Sequence of chain 6.A:
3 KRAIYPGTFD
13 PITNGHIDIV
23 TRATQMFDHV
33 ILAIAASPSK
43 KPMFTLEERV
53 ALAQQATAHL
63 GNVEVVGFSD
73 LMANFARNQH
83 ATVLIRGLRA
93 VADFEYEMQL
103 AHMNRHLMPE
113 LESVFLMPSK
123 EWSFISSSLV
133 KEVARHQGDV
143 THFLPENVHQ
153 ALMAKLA

Sequence of chain 12.A:
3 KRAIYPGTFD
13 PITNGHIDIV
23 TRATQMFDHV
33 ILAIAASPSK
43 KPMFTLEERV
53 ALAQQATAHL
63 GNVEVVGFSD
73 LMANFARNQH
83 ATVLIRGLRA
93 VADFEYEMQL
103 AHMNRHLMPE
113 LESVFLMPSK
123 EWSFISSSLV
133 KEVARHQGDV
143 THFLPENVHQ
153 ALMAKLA

The small molecule below binds the protein below.
Small molecule (SMILES): CC(C)(CO)[C@@H](O)C(=O)NCCc1nc2cccc(O)c2[nH]1

Binding-site contacts:
Ligand atom C19 contacts residue ALA37 of chain 6.A at 3.5 Å (hydrophobic).
Ligand atom O13 contacts residue MET74 of chain 6.A at 3.3 Å.
Ligand atom C9 contacts residue LEU73 of chain 6.A at 3.7 Å (hydrophobic).
Ligand atom C6 contacts residue LEU131 of chain 12.A at 3.9 Å (hydrophobic).
Ligand atom C14 contacts residue GLU134 of chain 12.A at 3.9 Å.
Ligand atom O13 contacts residue ASN106 of chain 6.A at 2.7 Å (h-bond).
Ligand atom C3 contacts residue ASP72 of chain 6.A at 3.9 Å.
Ligand atom C9 contacts residue MET74 of chain 6.A at 3.7 Å (hydrophobic).
Ligand atom C2 contacts residue ASP72 of chain 6.A at 3.7 Å.
Ligand atom C7 contacts residue LEU102 of chain 6.A at 3.6 Å (hydrophobic).
Ligand atom C6 contacts residue MET105 of chain 6.A at 3.8 Å (hydrophobic).
Ligand atom C20 contacts residue ARG88 of chain 6.A at 3.6 Å.
Ligand atom N12 contacts residue GLU134 of chain 12.A at 2.8 Å (salt-bridge).
Ligand atom O22 contacts residue ARG88 of chain 6.A at 2.9 Å (salt-bridge).
Ligand atom O17 contacts residue GLU134 of chain 12.A at 3.0 Å (salt-bridge).
Ligand atom C19 contacts residue GLY9 of chain 6.A at 3.7 Å.
Ligand atom C21 contacts residue ARG88 of chain 6.A at 3.5 Å.
Ligand atom C5 contacts residue MET105 of chain 6.A at 3.7 Å (hydrophobic).
Ligand atom C10 contacts residue ASN106 of chain 6.A at 3.3 Å.
Ligand atom C8 contacts residue GLU134 of chain 12.A at 3.6 Å.
Ligand atom O22 contacts residue TYR98 of chain 6.A at 3.9 Å.
Ligand atom N11 contacts residue LEU73 of chain 6.A at 3.6 Å.
Ligand atom C5 contacts residue ASN106 of chain 6.A at 3.4 Å.
Ligand atom C16 contacts residue GLU134 of chain 12.A at 3.8 Å.
Ligand atom C10 contacts residue LEU73 of chain 6.A at 3.6 Å (hydrophobic).
Ligand atom C1 contacts residue GLU134 of chain 12.A at 3.9 Å.
Ligand atom O15 contacts residue MET74 of chain 6.A at 3.3 Å.
Ligand atom O13 contacts residue LEU73 of chain 6.A at 3.4 Å.
Ligand atom N4 contacts residue GLU134 of chain 12.A at 3.9 Å.
Ligand atom C7 contacts residue GLU134 of chain 12.A at 3.8 Å.
Ligand atom N11 contacts residue MET74 of chain 6.A at 2.9 Å (h-bond).
Ligand atom O13 contacts residue ALA75 of chain 6.A at 3.1 Å (h-bond).
Ligand atom O22 contacts residue LEU102 of chain 6.A at 3.3 Å.
Ligand atom C3 contacts residue PHE70 of chain 6.A at 3.9 Å (hydrophobic).
Ligand atom C1 contacts residue MET74 of chain 6.A at 3.8 Å (hydrophobic).
Ligand atom O13 contacts residue LEU109 of chain 6.A at 3.8 Å.
Ligand atom C6 contacts residue VAL135 of chain 12.A at 3.7 Å (hydrophobic).
Ligand atom C2 contacts residue HIS138 of chain 12.A at 3.4 Å.
Ligand atom C6 contacts residue LEU102 of chain 6.A at 3.7 Å (hydrophobic).
Ligand atom C10 contacts residue MET74 of chain 6.A at 3.8 Å (hydrophobic).